Binding-site contacts:
Ligand atom C1 contacts residue ASN1037 of chain 1.A at 1.4 Å.
Ligand atom C7 contacts residue ASN1037 of chain 1.A at 4.1 Å.
Ligand atom O7 contacts residue THR1039 of chain 1.A at 2.8 Å (h-bond).
Ligand atom C2 contacts residue ASN1037 of chain 1.A at 2.5 Å.
Ligand atom C8 contacts residue THR1039 of chain 1.A at 3.7 Å.
Ligand atom O3 contacts residue ASN1037 of chain 1.A at 3.4 Å (h-bond).
Ligand atom O6 contacts residue VAL1040 of chain 1.A at 3.8 Å.
Ligand atom C5 contacts residue THR1039 of chain 1.A at 3.5 Å.
Ligand atom O7 contacts residue ASN1037 of chain 1.A at 3.4 Å (h-bond).
Ligand atom C1 contacts residue THR1039 of chain 1.A at 3.7 Å.
Ligand atom O6 contacts residue THR1039 of chain 1.A at 3.3 Å (h-bond).
Ligand atom C6 contacts residue VAL1040 of chain 1.A at 3.9 Å (hydrophobic).
Ligand atom C4 contacts residue ASN1037 of chain 1.A at 4.2 Å.
Ligand atom O5 contacts residue VAL1040 of chain 1.A at 4.3 Å.
Ligand atom C3 contacts residue ASN1037 of chain 1.A at 3.5 Å.
Ligand atom N2 contacts residue ASN1037 of chain 1.A at 3.6 Å.
Ligand atom O5 contacts residue ASN1037 of chain 1.A at 2.4 Å (h-bond).
Ligand atom C5 contacts residue ASN1037 of chain 1.A at 3.6 Å.
Ligand atom N2 contacts residue THR1039 of chain 1.A at 4.4 Å.
Ligand atom C7 contacts residue THR1039 of chain 1.A at 3.5 Å.
Ligand atom O5 contacts residue THR1039 of chain 1.A at 3.6 Å (h-bond).
Ligand atom C6 contacts residue THR1039 of chain 1.A at 4.0 Å.

A small-molecule ligand and the protein it binds are described below.
Small molecule (SMILES): CC(=O)N[C@@H]1[C@@H](O)[C@H](O)[C@@H](CO)O[C@H]1O

Sequence of chain 1.A:
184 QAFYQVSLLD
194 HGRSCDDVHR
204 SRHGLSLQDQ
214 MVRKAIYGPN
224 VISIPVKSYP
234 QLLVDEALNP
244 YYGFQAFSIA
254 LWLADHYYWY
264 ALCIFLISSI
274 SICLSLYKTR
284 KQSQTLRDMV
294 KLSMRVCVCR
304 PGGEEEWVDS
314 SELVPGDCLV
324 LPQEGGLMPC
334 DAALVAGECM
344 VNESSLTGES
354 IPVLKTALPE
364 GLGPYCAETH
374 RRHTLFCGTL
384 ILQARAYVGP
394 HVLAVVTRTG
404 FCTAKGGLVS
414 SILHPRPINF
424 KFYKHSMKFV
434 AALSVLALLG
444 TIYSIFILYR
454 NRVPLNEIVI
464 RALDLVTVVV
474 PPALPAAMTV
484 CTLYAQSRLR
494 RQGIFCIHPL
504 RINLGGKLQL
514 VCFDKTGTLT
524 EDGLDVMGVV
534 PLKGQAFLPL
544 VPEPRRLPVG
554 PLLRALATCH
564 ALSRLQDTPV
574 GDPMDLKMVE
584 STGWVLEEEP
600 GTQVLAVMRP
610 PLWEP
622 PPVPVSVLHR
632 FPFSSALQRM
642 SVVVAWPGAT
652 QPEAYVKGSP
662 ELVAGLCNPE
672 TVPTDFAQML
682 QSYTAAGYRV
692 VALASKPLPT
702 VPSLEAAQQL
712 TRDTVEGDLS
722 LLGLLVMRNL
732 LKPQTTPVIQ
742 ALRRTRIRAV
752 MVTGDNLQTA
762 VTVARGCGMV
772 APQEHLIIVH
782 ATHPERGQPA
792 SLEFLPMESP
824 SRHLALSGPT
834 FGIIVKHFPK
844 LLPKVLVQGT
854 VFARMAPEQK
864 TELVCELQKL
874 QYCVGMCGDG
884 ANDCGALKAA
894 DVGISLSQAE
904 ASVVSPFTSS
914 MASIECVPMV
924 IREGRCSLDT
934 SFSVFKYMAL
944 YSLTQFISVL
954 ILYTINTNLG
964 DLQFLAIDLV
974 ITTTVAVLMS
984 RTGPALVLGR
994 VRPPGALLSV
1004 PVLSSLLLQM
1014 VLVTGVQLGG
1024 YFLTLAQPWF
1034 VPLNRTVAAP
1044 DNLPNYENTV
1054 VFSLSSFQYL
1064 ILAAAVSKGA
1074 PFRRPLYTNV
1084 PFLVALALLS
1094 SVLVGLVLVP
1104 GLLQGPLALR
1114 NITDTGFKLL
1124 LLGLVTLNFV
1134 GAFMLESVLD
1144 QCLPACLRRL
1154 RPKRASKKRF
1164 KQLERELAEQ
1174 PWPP